Sequence of chain 1.A:
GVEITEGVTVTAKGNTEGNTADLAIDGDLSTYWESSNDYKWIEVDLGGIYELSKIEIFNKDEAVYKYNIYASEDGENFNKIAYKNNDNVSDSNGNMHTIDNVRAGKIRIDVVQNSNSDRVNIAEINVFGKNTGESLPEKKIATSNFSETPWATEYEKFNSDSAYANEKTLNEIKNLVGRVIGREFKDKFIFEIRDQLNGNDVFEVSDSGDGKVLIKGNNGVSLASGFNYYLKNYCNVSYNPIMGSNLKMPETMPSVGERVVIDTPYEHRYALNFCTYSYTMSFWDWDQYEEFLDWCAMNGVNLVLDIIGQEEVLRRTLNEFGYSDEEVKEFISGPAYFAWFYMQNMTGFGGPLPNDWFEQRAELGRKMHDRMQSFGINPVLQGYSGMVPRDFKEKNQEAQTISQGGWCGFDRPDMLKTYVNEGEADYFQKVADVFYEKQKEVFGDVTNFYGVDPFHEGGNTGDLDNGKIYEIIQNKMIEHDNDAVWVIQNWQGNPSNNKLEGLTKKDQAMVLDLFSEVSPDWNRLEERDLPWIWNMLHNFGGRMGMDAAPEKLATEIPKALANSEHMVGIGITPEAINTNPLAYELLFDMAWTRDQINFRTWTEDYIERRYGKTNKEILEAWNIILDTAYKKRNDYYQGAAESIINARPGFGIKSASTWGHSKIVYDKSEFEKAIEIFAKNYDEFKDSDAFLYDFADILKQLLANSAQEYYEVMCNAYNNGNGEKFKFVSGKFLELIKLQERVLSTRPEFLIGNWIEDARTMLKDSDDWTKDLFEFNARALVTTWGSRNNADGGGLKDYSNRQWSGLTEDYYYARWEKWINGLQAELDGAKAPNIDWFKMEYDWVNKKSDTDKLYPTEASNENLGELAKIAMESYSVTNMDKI

Binding-site contacts:
Ligand atom CAF contacts residue LEU515 of chain 1.A at 3.6 Å (hydrophobic).
Ligand atom OAQ contacts residue GLN639 of chain 1.A at 3.6 Å (h-bond).
Ligand atom CAT contacts residue GLU458 of chain 1.A at 3.3 Å.
Ligand atom CAH contacts residue TYR280 of chain 1.A at 3.5 Å (hydrophobic).
Ligand atom OAN contacts residue TYR800 of chain 1.A at 3.7 Å.
Ligand atom NAI contacts residue TYR800 of chain 1.A at 3.7 Å.
Ligand atom OAL contacts residue GLU576 of chain 1.A at 2.9 Å (salt-bridge).
Ligand atom CAA contacts residue GLU458 of chain 1.A at 3.6 Å.
Ligand atom CAE contacts residue TRP492 of chain 1.A at 3.4 Å (hydrophobic).
Ligand atom OAJ contacts residue TRP341 of chain 1.A at 2.8 Å (h-bond).
Ligand atom CAG contacts residue TYR800 of chain 1.A at 3.7 Å (hydrophobic).
Ligand atom OAJ contacts residue CYS276 of chain 1.A at 3.5 Å (h-bond).
Ligand atom CAB contacts residue GLU576 of chain 1.A at 3.3 Å.
Ligand atom NAY contacts residue TYR800 of chain 1.A at 3.4 Å (h-bond).
Ligand atom CAF contacts residue TRP492 of chain 1.A at 3.6 Å (hydrophobic).
Ligand atom CAU contacts residue GLU458 of chain 1.A at 3.3 Å.
Ligand atom OAJ contacts residue MET344 of chain 1.A at 3.6 Å.
Ligand atom OAN contacts residue TYR280 of chain 1.A at 2.6 Å (h-bond).
Ligand atom OAM contacts residue ASN274 of chain 1.A at 3.2 Å (h-bond).
Ligand atom CAU contacts residue GLN493 of chain 1.A at 3.1 Å.
Ligand atom CAS contacts residue GLN639 of chain 1.A at 3.5 Å.
Ligand atom OAN contacts residue TRP341 of chain 1.A at 3.1 Å (h-bond).
Ligand atom CAC contacts residue GLU458 of chain 1.A at 3.6 Å.
Ligand atom OAR contacts residue TYR800 of chain 1.A at 3.6 Å.
Ligand atom NAO contacts residue GLN639 of chain 1.A at 2.6 Å (h-bond).
Ligand atom CAH contacts residue LEU797 of chain 1.A at 3.4 Å (hydrophobic).
Ligand atom CAX contacts residue TRP660 of chain 1.A at 3.6 Å (hydrophobic).
Ligand atom CAE contacts residue GLU458 of chain 1.A at 3.7 Å.
Ligand atom OAK contacts residue HIS457 of chain 1.A at 2.5 Å (h-bond).
Ligand atom CAG contacts residue TYR280 of chain 1.A at 3.4 Å (hydrophobic).
Ligand atom CAA contacts residue TYR800 of chain 1.A at 3.7 Å (hydrophobic).
Ligand atom OAR contacts residue PHE541 of chain 1.A at 3.3 Å.
Ligand atom OAK contacts residue MET344 of chain 1.A at 3.6 Å.
Ligand atom OAM contacts residue GLU576 of chain 1.A at 3.0 Å (salt-bridge).
Ligand atom CAP contacts residue GLN639 of chain 1.A at 2.5 Å.
Ligand atom CAG contacts residue TRP341 of chain 1.A at 3.6 Å (hydrophobic).
Ligand atom CAA contacts residue GLU576 of chain 1.A at 3.0 Å.
Ligand atom OAQ contacts residue TRP492 of chain 1.A at 3.2 Å.
Ligand atom OAL contacts residue TRP492 of chain 1.A at 3.4 Å.
Ligand atom OAR contacts residue GLN639 of chain 1.A at 2.0 Å (h-bond).

The small molecule below binds the protein below.
Small molecule (SMILES): CC(=O)N[C@H]1/C(=N/OC(=O)Nc2ccccc2)O[C@H](CO)[C@@H](O)[C@@H]1O